A protein and the small-molecule ligand that binds it are described below.
Small molecule (SMILES): C=Cc1cc(O)cc2nc(-c3ccc(O)c(F)c3)oc12

Binding-site contacts:
Ligand atom C1 contacts residue HIS215 of chain 1.A at 3.6 Å.
Ligand atom O23 contacts residue ARG86 of chain 1.A at 3.3 Å (salt-bridge).
Ligand atom C13 contacts residue ALA42 of chain 1.A at 3.9 Å (hydrophobic).
Ligand atom C5 contacts residue LEU216 of chain 1.A at 4.0 Å (hydrophobic).
Ligand atom C17 contacts residue PHE96 of chain 1.A at 3.8 Å (hydrophobic).
Ligand atom N11 contacts residue MET76 of chain 1.A at 4.1 Å.
Ligand atom O21 contacts residue LEU216 of chain 1.A at 3.3 Å.
Ligand atom C16 contacts residue PHE96 of chain 1.A at 3.9 Å (hydrophobic).
Ligand atom O21 contacts residue MET35 of chain 1.A at 3.1 Å.
Ligand atom C16 contacts residue LEU79 of chain 1.A at 3.9 Å (hydrophobic).
Ligand atom C15 contacts residue PHE96 of chain 1.A at 4.1 Å (hydrophobic).
Ligand atom O21 contacts residue MET219 of chain 1.A at 4.1 Å.
Ligand atom C5 contacts residue MET35 of chain 1.A at 4.1 Å (hydrophobic).
Ligand atom C6 contacts residue GLY212 of chain 1.A at 4.1 Å.
Ligand atom C14 contacts residue LEU79 of chain 1.A at 4.1 Å (hydrophobic).
Ligand atom O21 contacts residue HIS215 of chain 1.A at 2.8 Å (h-bond).
Ligand atom C15 contacts residue GLU45 of chain 1.A at 3.3 Å.
Ligand atom C6 contacts residue MET35 of chain 1.A at 3.9 Å (hydrophobic).
Ligand atom C24 contacts residue ILE116 of chain 1.A at 3.8 Å (hydrophobic).
Ligand atom C1 contacts residue ILE113 of chain 1.A at 3.7 Å (hydrophobic).
Ligand atom C2 contacts residue ILE113 of chain 1.A at 4.0 Å (hydrophobic).
Ligand atom O23 contacts residue LEU79 of chain 1.A at 3.6 Å.
Ligand atom O23 contacts residue GLU45 of chain 1.A at 2.4 Å (salt-bridge).
Ligand atom C14 contacts residue LEU41 of chain 1.A at 4.0 Å (hydrophobic).
Ligand atom C25 contacts residue LEU120 of chain 1.A at 3.9 Å (hydrophobic).
Ligand atom C15 contacts residue LEU79 of chain 1.A at 3.9 Å (hydrophobic).
Ligand atom C4 contacts residue LEU38 of chain 1.A at 4.1 Å (hydrophobic).
Ligand atom F22 contacts residue LEU79 of chain 1.A at 2.9 Å.
Ligand atom C24 contacts residue ILE113 of chain 1.A at 3.8 Å (hydrophobic).
Ligand atom F22 contacts residue LEU83 of chain 1.A at 3.3 Å.
Ligand atom C14 contacts residue GLU45 of chain 1.A at 3.2 Å.
Ligand atom N11 contacts residue LEU38 of chain 1.A at 3.8 Å.
Ligand atom C14 contacts residue ALA42 of chain 1.A at 4.1 Å (hydrophobic).
Ligand atom C25 contacts residue PHE117 of chain 1.A at 3.6 Å (hydrophobic).
Ligand atom C6 contacts residue LEU216 of chain 1.A at 4.0 Å (hydrophobic).
Ligand atom F22 contacts residue MET80 of chain 1.A at 3.5 Å.
Ligand atom C1 contacts residue GLY212 of chain 1.A at 4.0 Å.
Ligand atom C25 contacts residue ILE116 of chain 1.A at 3.7 Å (hydrophobic).
Ligand atom C6 contacts residue HIS215 of chain 1.A at 3.6 Å.
Ligand atom C13 contacts residue LEU38 of chain 1.A at 3.7 Å (hydrophobic).

Sequence of chain 1.A:
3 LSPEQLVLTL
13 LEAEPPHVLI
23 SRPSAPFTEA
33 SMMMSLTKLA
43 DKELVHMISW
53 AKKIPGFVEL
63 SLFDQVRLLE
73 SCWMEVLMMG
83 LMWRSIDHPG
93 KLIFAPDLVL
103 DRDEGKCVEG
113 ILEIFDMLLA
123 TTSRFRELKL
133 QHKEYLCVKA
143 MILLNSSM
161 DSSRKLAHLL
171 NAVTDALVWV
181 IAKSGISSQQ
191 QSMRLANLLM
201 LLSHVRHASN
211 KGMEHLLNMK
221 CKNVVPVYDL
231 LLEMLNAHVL